Sequence of chain 1.A:
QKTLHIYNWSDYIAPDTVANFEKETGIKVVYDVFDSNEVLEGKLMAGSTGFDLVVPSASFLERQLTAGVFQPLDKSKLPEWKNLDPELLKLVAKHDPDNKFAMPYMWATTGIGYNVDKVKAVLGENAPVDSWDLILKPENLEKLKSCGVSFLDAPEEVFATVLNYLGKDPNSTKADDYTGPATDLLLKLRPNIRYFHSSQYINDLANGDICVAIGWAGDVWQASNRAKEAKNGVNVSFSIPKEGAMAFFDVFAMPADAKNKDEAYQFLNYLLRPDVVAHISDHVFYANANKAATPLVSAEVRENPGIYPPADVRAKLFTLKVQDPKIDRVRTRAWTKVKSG

This protein binds this small molecule.
Small molecule (SMILES): COC[C@@H](C)N

Binding-site contacts:
Ligand atom O02 contacts residue VAL35 of chain 1.A at 4.0 Å.
Ligand atom C09 contacts residue VAL35 of chain 1.A at 4.2 Å (hydrophobic).
Ligand atom O02 contacts residue ASP13 of chain 1.A at 3.7 Å.
Ligand atom N04 contacts residue ILE15 of chain 1.A at 4.1 Å.
Ligand atom C08 contacts residue ILE15 of chain 1.A at 3.9 Å (hydrophobic).
Ligand atom C08 contacts residue TYR33 of chain 1.A at 4.3 Å (hydrophobic).
Ligand atom C07 contacts residue VAL35 of chain 1.A at 4.1 Å (hydrophobic).
Ligand atom C09 contacts residue TYR33 of chain 1.A at 3.8 Å (hydrophobic).
Ligand atom C07 contacts residue ASP13 of chain 1.A at 3.2 Å.
Ligand atom O02 contacts residue TYR33 of chain 1.A at 4.2 Å.
Ligand atom N04 contacts residue TYR33 of chain 1.A at 4.1 Å.
Ligand atom C07 contacts residue SER12 of chain 1.A at 3.9 Å.